A protein and the small-molecule ligand that binds it are described below.
Small molecule (SMILES): OC[C@H]1O[C@@](CO)(O[C@H]2O[C@H](CO)[C@@H](O)[C@H](O)[C@H]2O)[C@@H](O)[C@@H]1O

Sequence of chain 1.B:
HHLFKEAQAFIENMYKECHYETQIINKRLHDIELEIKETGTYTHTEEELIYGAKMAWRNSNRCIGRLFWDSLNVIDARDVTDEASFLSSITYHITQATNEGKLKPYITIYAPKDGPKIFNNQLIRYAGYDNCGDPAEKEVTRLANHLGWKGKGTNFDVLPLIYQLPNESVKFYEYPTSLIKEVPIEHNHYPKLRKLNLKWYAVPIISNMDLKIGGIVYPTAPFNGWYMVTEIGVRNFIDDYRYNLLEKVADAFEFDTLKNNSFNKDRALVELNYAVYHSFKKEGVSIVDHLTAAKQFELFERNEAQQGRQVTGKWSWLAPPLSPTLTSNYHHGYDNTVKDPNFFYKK

Binding-site contacts:
Ligand atom C4 contacts residue GLY333 of chain 1.B at 4.2 Å.
Ligand atom O5 contacts residue HIS332 of chain 1.B at 3.9 Å.
Ligand atom O6 contacts residue HIS332 of chain 1.B at 3.2 Å (h-bond).
Ligand atom C4 contacts residue TYR334 of chain 1.B at 4.1 Å (hydrophobic).
Ligand atom C6 contacts residue VAL311 of chain 1.B at 4.0 Å (hydrophobic).
Ligand atom O4 contacts residue VAL311 of chain 1.B at 2.9 Å (h-bond).
Ligand atom C5 contacts residue VAL311 of chain 1.B at 4.3 Å (hydrophobic).
Ligand atom C3 contacts residue GLY333 of chain 1.B at 3.9 Å.
Ligand atom O4 contacts residue ASP335 of chain 1.B at 2.6 Å (salt-bridge).
Ligand atom C3 contacts residue TYR334 of chain 1.B at 4.2 Å (hydrophobic).
Ligand atom O4 contacts residue TYR334 of chain 1.B at 3.3 Å.
Ligand atom O1 contacts residue HIS332 of chain 1.B at 3.5 Å.
Ligand atom O6 contacts residue GLU301 of chain 1.B at 2.5 Å (salt-bridge).
Ligand atom O6 contacts residue TYR334 of chain 1.B at 3.7 Å.
Ligand atom C2 contacts residue GLY333 of chain 1.B at 4.0 Å.
Ligand atom C1 contacts residue GLY333 of chain 1.B at 3.8 Å.
Ligand atom O4 contacts residue GLY333 of chain 1.B at 4.2 Å.
Ligand atom C6 contacts residue TYR334 of chain 1.B at 3.6 Å (hydrophobic).
Ligand atom C6 contacts residue HIS332 of chain 1.B at 4.2 Å.
Ligand atom C6 contacts residue GLU301 of chain 1.B at 3.2 Å.
Ligand atom O4 contacts residue THR312 of chain 1.B at 4.4 Å.
Ligand atom C5 contacts residue GLY333 of chain 1.B at 3.5 Å.
Ligand atom C4 contacts residue ASP335 of chain 1.B at 3.8 Å.
Ligand atom C4 contacts residue VAL311 of chain 1.B at 3.5 Å (hydrophobic).
Ligand atom O1 contacts residue GLY333 of chain 1.B at 2.7 Å (h-bond).
Ligand atom O6 contacts residue GLU301 of chain 1.B at 3.8 Å.
Ligand atom C3 contacts residue ASP335 of chain 1.B at 3.9 Å.
Ligand atom C5 contacts residue TYR334 of chain 1.B at 3.9 Å (hydrophobic).
Ligand atom C5 contacts residue HIS332 of chain 1.B at 4.2 Å.
Ligand atom O3 contacts residue ASP335 of chain 1.B at 3.8 Å.
Ligand atom O5 contacts residue GLY333 of chain 1.B at 3.7 Å.